Binding-site contacts:
Ligand atom C4 contacts residue ASP218 of chain 1.B at 3.9 Å.
Ligand atom C5 contacts residue ASP218 of chain 1.B at 4.2 Å.
Ligand atom O3 contacts residue LYS130 of chain 1.B at 2.6 Å (salt-bridge).
Ligand atom C3 contacts residue LYS130 of chain 1.B at 3.6 Å.
Ligand atom C4 contacts residue TRP60 of chain 1.B at 4.4 Å (hydrophobic).
Ligand atom C5 contacts residue ILE56 of chain 1.B at 4.3 Å (hydrophobic).
Ligand atom C5 contacts residue HIS350 of chain 1.B at 4.1 Å.
Ligand atom C2 contacts residue ASP193 of chain 1.B at 3.5 Å.
Ligand atom O2 contacts residue ARG190 of chain 1.B at 4.0 Å.
Ligand atom O3 contacts residue GLU128 of chain 1.B at 2.6 Å (salt-bridge).
Ligand atom O2 contacts residue HIS114 of chain 1.B at 3.4 Å.
Ligand atom O2 contacts residue HIS350 of chain 1.B at 3.4 Å.
Ligand atom C1 contacts residue HIS350 of chain 1.B at 3.7 Å.
Ligand atom O5 contacts residue HIS350 of chain 1.B at 3.1 Å (h-bond).
Ligand atom O4 contacts residue ILE56 of chain 1.B at 3.7 Å.
Ligand atom C6 contacts residue ILE56 of chain 1.B at 3.5 Å (hydrophobic).
Ligand atom O2 contacts residue LYS130 of chain 1.B at 3.0 Å (salt-bridge).
Ligand atom C6 contacts residue HIS350 of chain 1.B at 3.9 Å.
Ligand atom O3 contacts residue ARG186 of chain 1.B at 3.0 Å (salt-bridge).
Ligand atom O6 contacts residue SER217 of chain 1.B at 4.0 Å.
Ligand atom C6 contacts residue TRP60 of chain 1.B at 4.3 Å (hydrophobic).
Ligand atom O6 contacts residue HIS350 of chain 1.B at 3.1 Å (h-bond).
Ligand atom O4 contacts residue TRP60 of chain 1.B at 3.2 Å.
Ligand atom C2 contacts residue HIS350 of chain 1.B at 4.2 Å.
Ligand atom O2 contacts residue ASP218 of chain 1.B at 4.1 Å.
Ligand atom O3 contacts residue ASP193 of chain 1.B at 4.0 Å.
Ligand atom O3 contacts residue HIS114 of chain 1.B at 3.9 Å.
Ligand atom O2 contacts residue ASP193 of chain 1.B at 2.7 Å (salt-bridge).
Ligand atom C2 contacts residue ARG186 of chain 1.B at 4.2 Å.
Ligand atom C6 contacts residue ASP218 of chain 1.B at 3.5 Å.
Ligand atom O6 contacts residue ASP218 of chain 1.B at 2.6 Å (salt-bridge).
Ligand atom C3 contacts residue GLU128 of chain 1.B at 3.5 Å.
Ligand atom C2 contacts residue LYS130 of chain 1.B at 3.8 Å.
Ligand atom C4 contacts residue HIS114 of chain 1.B at 4.3 Å.
Ligand atom C4 contacts residue LYS130 of chain 1.B at 4.2 Å.
Ligand atom C4 contacts residue GLU128 of chain 1.B at 3.5 Å.
Ligand atom O4 contacts residue ASP218 of chain 1.B at 3.8 Å.
Ligand atom C3 contacts residue ARG186 of chain 1.B at 4.0 Å.
Ligand atom O4 contacts residue GLU128 of chain 1.B at 2.6 Å (salt-bridge).
Ligand atom O3 contacts residue TRP127 of chain 1.B at 4.0 Å.

Sequence of chain 1.B:
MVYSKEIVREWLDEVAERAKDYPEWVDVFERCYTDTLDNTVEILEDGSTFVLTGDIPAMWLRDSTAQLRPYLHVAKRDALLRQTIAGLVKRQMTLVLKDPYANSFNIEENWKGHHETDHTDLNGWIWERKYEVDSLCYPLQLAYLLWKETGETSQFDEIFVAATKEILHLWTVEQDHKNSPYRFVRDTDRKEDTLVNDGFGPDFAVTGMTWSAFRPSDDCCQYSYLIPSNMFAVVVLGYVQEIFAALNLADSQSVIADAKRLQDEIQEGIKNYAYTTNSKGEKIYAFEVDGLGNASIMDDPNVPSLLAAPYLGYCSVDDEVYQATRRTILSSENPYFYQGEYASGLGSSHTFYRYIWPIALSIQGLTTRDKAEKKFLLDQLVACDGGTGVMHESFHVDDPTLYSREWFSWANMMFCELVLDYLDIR

This small molecule binds to this protein.
Small molecule (SMILES): OC[C@H]1O[C@H](OC[C@H]2O[C@@H](O)[C@@H](O)[C@@H](O)[C@@H]2O)[C@@H](O)[C@@H](O)[C@@H]1O